Sequence of chain 1.D:
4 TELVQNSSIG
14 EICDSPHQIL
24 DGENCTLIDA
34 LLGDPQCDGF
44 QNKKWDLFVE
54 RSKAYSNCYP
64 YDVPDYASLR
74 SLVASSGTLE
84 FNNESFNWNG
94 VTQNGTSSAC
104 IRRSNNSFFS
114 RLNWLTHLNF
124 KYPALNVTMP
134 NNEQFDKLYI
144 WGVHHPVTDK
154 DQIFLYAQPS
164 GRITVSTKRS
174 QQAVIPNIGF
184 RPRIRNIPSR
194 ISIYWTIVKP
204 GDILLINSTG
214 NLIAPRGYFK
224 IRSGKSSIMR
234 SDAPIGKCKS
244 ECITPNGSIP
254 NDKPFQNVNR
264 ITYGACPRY

This protein binds this small molecule.
Small molecule (SMILES): CC(=O)N[C@@H]1[C@@H](O)[C@H](O)[C@@H](CO)O[C@H]1O

Binding-site contacts:
Ligand atom C7 contacts residue ASN210 of chain 1.D at 4.2 Å.
Ligand atom C3 contacts residue ASN129 of chain 1.D at 3.8 Å.
Ligand atom N2 contacts residue ASN129 of chain 1.D at 3.0 Å (h-bond).
Ligand atom C7 contacts residue ASN129 of chain 1.D at 3.7 Å.
Ligand atom C8 contacts residue ASN210 of chain 1.D at 3.1 Å.
Ligand atom O5 contacts residue ASN129 of chain 1.D at 2.3 Å (h-bond).
Ligand atom N2 contacts residue ASN210 of chain 1.D at 4.3 Å.
Ligand atom C1 contacts residue ASN129 of chain 1.D at 1.4 Å.
Ligand atom C5 contacts residue ASN129 of chain 1.D at 3.6 Å.
Ligand atom C2 contacts residue ASN129 of chain 1.D at 2.5 Å.
Ligand atom C4 contacts residue ASN129 of chain 1.D at 4.2 Å.
Ligand atom O7 contacts residue ASN129 of chain 1.D at 3.9 Å.